Binding-site contacts:
Ligand atom C2 contacts residue ASN120 of chain 2.E at 2.6 Å.
Ligand atom C8 contacts residue GLY119 of chain 2.E at 3.9 Å.
Ligand atom C3 contacts residue TRP138 of chain 2.E at 2.9 Å (hydrophobic).
Ligand atom O5 contacts residue TRP138 of chain 2.E at 4.3 Å.
Ligand atom C4 contacts residue ASN120 of chain 2.E at 4.2 Å.
Ligand atom C5 contacts residue TRP138 of chain 2.E at 3.5 Å (hydrophobic).
Ligand atom C1 contacts residue TRP138 of chain 2.E at 3.9 Å (hydrophobic).
Ligand atom C8 contacts residue TRP138 of chain 2.E at 4.0 Å (hydrophobic).
Ligand atom N2 contacts residue ASN120 of chain 2.E at 3.0 Å (h-bond).
Ligand atom C6 contacts residue ASN120 of chain 2.E at 3.0 Å.
Ligand atom C7 contacts residue ASN120 of chain 2.E at 3.8 Å.
Ligand atom O5 contacts residue ASN120 of chain 2.E at 4.0 Å.
Ligand atom N2 contacts residue TRP138 of chain 2.E at 3.7 Å.
Ligand atom C5 contacts residue ASN120 of chain 2.E at 3.6 Å.
Ligand atom O7 contacts residue ASN120 of chain 2.E at 4.4 Å.
Ligand atom C5 contacts residue ASN120 of chain 2.E at 3.9 Å.
Ligand atom O4 contacts residue TRP138 of chain 2.E at 3.1 Å.
Ligand atom C1 contacts residue ASN120 of chain 2.E at 1.4 Å.
Ligand atom O3 contacts residue TRP138 of chain 2.E at 3.5 Å.
Ligand atom C8 contacts residue ASN120 of chain 2.E at 4.1 Å.
Ligand atom C4 contacts residue TRP138 of chain 2.E at 3.3 Å (hydrophobic).
Ligand atom O5 contacts residue ASN120 of chain 2.E at 2.4 Å (h-bond).
Ligand atom C7 contacts residue TRP138 of chain 2.E at 4.3 Å (hydrophobic).
Ligand atom O7 contacts residue TRP138 of chain 2.E at 3.8 Å.
Ligand atom C2 contacts residue TRP138 of chain 2.E at 3.8 Å (hydrophobic).
Ligand atom C3 contacts residue ASN120 of chain 2.E at 3.9 Å.

Sequence of chain 2.E:
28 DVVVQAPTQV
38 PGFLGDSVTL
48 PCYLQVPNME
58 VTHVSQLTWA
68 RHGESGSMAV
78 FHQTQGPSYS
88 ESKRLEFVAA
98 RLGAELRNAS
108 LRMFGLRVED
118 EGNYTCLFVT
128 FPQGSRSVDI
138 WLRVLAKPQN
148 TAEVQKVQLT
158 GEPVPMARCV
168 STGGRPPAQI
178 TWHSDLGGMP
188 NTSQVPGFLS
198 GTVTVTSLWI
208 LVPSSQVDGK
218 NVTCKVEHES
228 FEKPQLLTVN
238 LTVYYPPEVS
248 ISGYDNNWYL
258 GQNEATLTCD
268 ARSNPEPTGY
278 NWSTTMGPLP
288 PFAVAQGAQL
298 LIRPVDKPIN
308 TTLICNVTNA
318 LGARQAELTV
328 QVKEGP

This small molecule binds to this protein.
Small molecule (SMILES): CC(=O)N[C@H]1[C@H](O[C@H]2[C@H](O)[C@@H](NC(C)=O)CO[C@@H]2CO[C@@H]2O[C@@H](C)[C@@H](O)[C@@H](O)[C@@H]2O)O[C@H](CO)[C@@H](O[C@@H]2O[C@H](CO)[C@@H](O)[C@H](O[C@@H]3O[C@H](CO)[C@@H](O)[C@H](O)[C@@H]3O)[C@@H]2O)[C@@H]1O